Sequence of chain 1.C:
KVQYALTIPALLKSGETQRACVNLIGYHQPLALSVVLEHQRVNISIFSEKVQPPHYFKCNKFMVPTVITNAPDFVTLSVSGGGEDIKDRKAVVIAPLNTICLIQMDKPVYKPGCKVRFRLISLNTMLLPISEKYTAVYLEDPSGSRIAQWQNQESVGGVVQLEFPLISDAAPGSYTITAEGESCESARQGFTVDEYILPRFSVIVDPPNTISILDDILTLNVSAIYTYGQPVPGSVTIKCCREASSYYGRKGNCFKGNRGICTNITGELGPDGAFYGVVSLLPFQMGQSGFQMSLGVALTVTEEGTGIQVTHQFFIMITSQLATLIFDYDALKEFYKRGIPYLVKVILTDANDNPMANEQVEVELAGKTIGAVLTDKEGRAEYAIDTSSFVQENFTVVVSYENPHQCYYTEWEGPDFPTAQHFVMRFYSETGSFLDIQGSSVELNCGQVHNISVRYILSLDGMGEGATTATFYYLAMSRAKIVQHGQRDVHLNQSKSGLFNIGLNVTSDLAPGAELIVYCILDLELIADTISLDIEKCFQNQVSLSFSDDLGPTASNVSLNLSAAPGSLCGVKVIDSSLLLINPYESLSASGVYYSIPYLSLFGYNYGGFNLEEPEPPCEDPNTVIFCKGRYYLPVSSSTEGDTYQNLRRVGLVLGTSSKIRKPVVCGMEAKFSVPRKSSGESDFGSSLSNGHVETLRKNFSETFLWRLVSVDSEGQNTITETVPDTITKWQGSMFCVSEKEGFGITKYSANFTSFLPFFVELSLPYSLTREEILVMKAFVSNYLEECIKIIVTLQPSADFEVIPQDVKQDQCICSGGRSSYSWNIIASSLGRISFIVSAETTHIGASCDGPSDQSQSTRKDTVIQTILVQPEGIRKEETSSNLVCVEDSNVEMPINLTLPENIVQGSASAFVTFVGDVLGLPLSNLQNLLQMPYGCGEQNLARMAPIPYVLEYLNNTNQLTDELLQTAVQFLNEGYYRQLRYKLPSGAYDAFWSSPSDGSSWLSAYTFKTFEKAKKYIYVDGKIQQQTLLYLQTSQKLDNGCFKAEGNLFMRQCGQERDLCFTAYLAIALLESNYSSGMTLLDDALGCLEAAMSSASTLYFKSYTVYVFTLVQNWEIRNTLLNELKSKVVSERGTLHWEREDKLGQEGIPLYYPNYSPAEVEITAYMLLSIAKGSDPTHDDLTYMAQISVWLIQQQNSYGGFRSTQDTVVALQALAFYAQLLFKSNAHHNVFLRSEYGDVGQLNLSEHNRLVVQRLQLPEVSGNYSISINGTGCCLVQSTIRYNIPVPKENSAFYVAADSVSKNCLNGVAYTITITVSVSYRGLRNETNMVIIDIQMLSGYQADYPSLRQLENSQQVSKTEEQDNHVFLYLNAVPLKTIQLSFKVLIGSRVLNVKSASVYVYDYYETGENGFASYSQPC

This small molecule binds to this protein.
Small molecule (SMILES): CC(=O)N[C@@H]1[C@@H](O)[C@H](O)[C@@H](CO)O[C@H]1O

Binding-site contacts:
Ligand atom C8 contacts residue TYR1097 of chain 1.C at 4.1 Å (hydrophobic).
Ligand atom C4 contacts residue ASN1096 of chain 1.C at 4.3 Å.
Ligand atom C2 contacts residue ASN1096 of chain 1.C at 2.5 Å.
Ligand atom C7 contacts residue SER1098 of chain 1.C at 4.4 Å.
Ligand atom O7 contacts residue ASN1096 of chain 1.C at 3.7 Å.
Ligand atom C5 contacts residue ASN1096 of chain 1.C at 3.7 Å.
Ligand atom C1 contacts residue ASN1096 of chain 1.C at 1.4 Å.
Ligand atom C8 contacts residue SER1098 of chain 1.C at 3.6 Å.
Ligand atom C7 contacts residue ASN1096 of chain 1.C at 3.3 Å.
Ligand atom N2 contacts residue ASN1096 of chain 1.C at 2.9 Å (h-bond).
Ligand atom C8 contacts residue ASN1096 of chain 1.C at 3.4 Å.
Ligand atom O5 contacts residue ASN1096 of chain 1.C at 2.4 Å (h-bond).
Ligand atom C3 contacts residue ASN1096 of chain 1.C at 3.8 Å.
Ligand atom N2 contacts residue SER1098 of chain 1.C at 4.3 Å.